Binding-site contacts:
Ligand atom C41 contacts residue TYR208 of chain 1.A at 3.5 Å (hydrophobic).
Ligand atom O4P contacts residue VAL89 of chain 1.A at 3.3 Å.
Ligand atom O3P contacts residue ASN180 of chain 1.A at 2.9 Å (h-bond).
Ligand atom O2 contacts residue LYS190 of chain 1.A at 2.7 Å (salt-bridge).
Ligand atom O2 contacts residue SER87 of chain 1.A at 3.3 Å (h-bond).
Ligand atom C2' contacts residue HIS277 of chain 1.A at 3.4 Å.
Ligand atom O3' contacts residue ARG215 of chain 1.A at 3.3 Å (salt-bridge).
Ligand atom O3 contacts residue SER87 of chain 1.A at 2.7 Å (h-bond).
Ligand atom O4' contacts residue ASN250 of chain 1.A at 3.5 Å (h-bond).
Ligand atom O21 contacts residue TYR208 of chain 1.A at 2.9 Å (h-bond).
Ligand atom C1' contacts residue ASN250 of chain 1.A at 3.5 Å.
Ligand atom O4 contacts residue TYR151 of chain 1.A at 2.7 Å (h-bond).
Ligand atom O1P contacts residue HIS88 of chain 1.A at 3.1 Å.
Ligand atom C4 contacts residue NAD1 of chain 1.B at 3.3 Å.
Ligand atom O41 contacts residue PRO206 of chain 1.A at 3.4 Å (h-bond).
Ligand atom O4P contacts residue ARG274 of chain 1.A at 2.8 Å (salt-bridge).
Ligand atom C5 contacts residue GLN129 of chain 1.A at 3.1 Å.
Ligand atom O41 contacts residue LEU194 of chain 1.A at 3.1 Å.
Ligand atom O4' contacts residue LEU191 of chain 1.A at 3.4 Å.
Ligand atom O6 contacts residue ASN180 of chain 1.A at 2.8 Å (h-bond).
Ligand atom O4 contacts residue THR127 of chain 1.A at 2.6 Å (h-bond).
Ligand atom C21 contacts residue TYR208 of chain 1.A at 3.5 Å (hydrophobic).
Ligand atom C1 contacts residue ASN180 of chain 1.A at 3.4 Å.
Ligand atom O4P contacts residue GLN129 of chain 1.A at 3.5 Å (h-bond).
Ligand atom O3 contacts residue TYR151 of chain 1.A at 3.0 Å (h-bond).
Ligand atom O3' contacts residue HIS277 of chain 1.A at 2.7 Å (h-bond).
Ligand atom P2 contacts residue GLN129 of chain 1.A at 3.5 Å.
Ligand atom C6 contacts residue THR127 of chain 1.A at 3.3 Å.
Ligand atom C6 contacts residue ASN128 of chain 1.A at 3.2 Å.
Ligand atom N31 contacts residue PRO206 of chain 1.A at 2.9 Å (h-bond).
Ligand atom C3' contacts residue HIS277 of chain 1.A at 3.4 Å.
Ligand atom O1 contacts residue GLN129 of chain 1.A at 2.8 Å (h-bond).
Ligand atom O5 contacts residue ASN180 of chain 1.A at 3.2 Å.
Ligand atom N31 contacts residue TYR208 of chain 1.A at 3.3 Å.
Ligand atom O3P contacts residue ARG215 of chain 1.A at 3.0 Å (salt-bridge).
Ligand atom O6 contacts residue ASN128 of chain 1.A at 2.7 Å (h-bond).
Ligand atom O2P contacts residue LEU191 of chain 1.A at 2.9 Å (h-bond).
Ligand atom C5A contacts residue GLU189 of chain 1.A at 3.3 Å.
Ligand atom O3' contacts residue ASN250 of chain 1.A at 2.8 Å (h-bond).
Ligand atom O1P contacts residue ARG274 of chain 1.A at 2.9 Å (salt-bridge).

Sequence of chain 1.A:
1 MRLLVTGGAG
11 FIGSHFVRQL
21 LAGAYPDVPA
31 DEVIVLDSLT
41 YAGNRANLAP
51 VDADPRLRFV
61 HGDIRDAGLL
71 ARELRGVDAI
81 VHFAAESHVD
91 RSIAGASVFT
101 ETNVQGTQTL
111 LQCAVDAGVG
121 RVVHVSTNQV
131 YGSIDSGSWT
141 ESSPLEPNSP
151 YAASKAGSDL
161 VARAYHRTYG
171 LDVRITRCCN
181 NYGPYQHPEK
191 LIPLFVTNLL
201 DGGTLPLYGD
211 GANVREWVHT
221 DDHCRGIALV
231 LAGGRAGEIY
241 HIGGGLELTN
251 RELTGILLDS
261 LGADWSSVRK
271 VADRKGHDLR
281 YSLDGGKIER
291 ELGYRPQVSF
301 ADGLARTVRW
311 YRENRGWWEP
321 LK

The protein below binds the small molecule below.
Small molecule (SMILES): Cc1cn([C@H]2C[C@H](O)[C@@H](CO[P](=O)(O)O[P](=O)(O)O[C@H]3O[C@H](CO)[C@@H](O)[C@H](O)[C@H]3O)O2)c(=O)[nH]c1=O